Sequence of chain 2.A:
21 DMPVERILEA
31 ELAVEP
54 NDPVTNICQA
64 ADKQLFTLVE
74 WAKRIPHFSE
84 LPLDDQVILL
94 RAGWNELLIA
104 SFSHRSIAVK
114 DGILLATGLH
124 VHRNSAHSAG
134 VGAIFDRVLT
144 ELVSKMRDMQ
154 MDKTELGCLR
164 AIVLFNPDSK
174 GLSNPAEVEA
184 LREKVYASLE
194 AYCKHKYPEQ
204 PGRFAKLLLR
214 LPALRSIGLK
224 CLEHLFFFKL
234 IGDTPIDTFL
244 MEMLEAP

Binding-site contacts:
Ligand atom C17 contacts residue LEU101 of chain 2.A at 3.9 Å (hydrophobic).
Ligand atom C09 contacts residue ILE60 of chain 2.A at 4.0 Å (hydrophobic).
Ligand atom O16 contacts residue GLN67 of chain 2.A at 3.6 Å.
Ligand atom C14 contacts residue PHE105 of chain 2.A at 3.8 Å (hydrophobic).
Ligand atom C21 contacts residue ILE60 of chain 2.A at 4.0 Å (hydrophobic).
Ligand atom C03 contacts residue ILE60 of chain 2.A at 3.7 Å (hydrophobic).
Ligand atom C06 contacts residue HIS227 of chain 2.A at 4.1 Å.
Ligand atom C04 contacts residue ILE60 of chain 2.A at 3.8 Å (hydrophobic).
Ligand atom O15 contacts residue ALA63 of chain 2.A at 3.1 Å.
Ligand atom C01 contacts residue PHE138 of chain 2.A at 4.0 Å (hydrophobic).
Ligand atom C10 contacts residue ILE60 of chain 2.A at 3.6 Å (hydrophobic).
Ligand atom O20 contacts residue LEU228 of chain 2.A at 3.9 Å.
Ligand atom C01 contacts residue ILE116 of chain 2.A at 3.5 Å (hydrophobic).
Ligand atom C12 contacts residue ALA64 of chain 2.A at 4.0 Å (hydrophobic).
Ligand atom C07 contacts residue LEU228 of chain 2.A at 3.9 Å (hydrophobic).
Ligand atom C17 contacts residue PHE105 of chain 2.A at 3.9 Å (hydrophobic).
Ligand atom O15 contacts residue ALA119 of chain 2.A at 3.5 Å (h-bond).
Ligand atom C01 contacts residue PHE105 of chain 2.A at 4.0 Å (hydrophobic).
Ligand atom C11 contacts residue ALA64 of chain 2.A at 4.0 Å (hydrophobic).
Ligand atom O20 contacts residue ILE102 of chain 2.A at 4.0 Å.
Ligand atom O20 contacts residue ASN98 of chain 2.A at 2.7 Å (h-bond).
Ligand atom O15 contacts residue LEU118 of chain 2.A at 3.7 Å.
Ligand atom O16 contacts residue PHE105 of chain 2.A at 3.6 Å.
Ligand atom C17 contacts residue ALA64 of chain 2.A at 4.0 Å (hydrophobic).
Ligand atom C07 contacts residue CYS224 of chain 2.A at 4.0 Å (hydrophobic).
Ligand atom C19 contacts residue ASN98 of chain 2.A at 3.5 Å.
Ligand atom C10 contacts residue PHE105 of chain 2.A at 3.8 Å (hydrophobic).
Ligand atom O15 contacts residue ARG108 of chain 2.A at 4.0 Å.
Ligand atom O20 contacts residue CYS224 of chain 2.A at 3.2 Å.
Ligand atom C07 contacts residue ILE60 of chain 2.A at 4.0 Å (hydrophobic).
Ligand atom C13 contacts residue PHE105 of chain 2.A at 3.8 Å (hydrophobic).
Ligand atom C18 contacts residue ILE102 of chain 2.A at 4.0 Å (hydrophobic).
Ligand atom C06 contacts residue CYS224 of chain 2.A at 3.8 Å (hydrophobic).
Ligand atom C13 contacts residue ALA64 of chain 2.A at 4.0 Å (hydrophobic).
Ligand atom C11 contacts residue PHE105 of chain 2.A at 3.6 Å (hydrophobic).
Ligand atom C14 contacts residue GLN67 of chain 2.A at 4.0 Å.
Ligand atom C08 contacts residue ILE60 of chain 2.A at 3.8 Å (hydrophobic).
Ligand atom C12 contacts residue PHE105 of chain 2.A at 3.9 Å (hydrophobic).
Ligand atom O16 contacts residue ARG108 of chain 2.A at 3.4 Å (salt-bridge).
Ligand atom C18 contacts residue ASN98 of chain 2.A at 3.4 Å.

The small molecule below binds the protein below.
Small molecule (SMILES): C=CCc1cccc(-c2cc(/C=C/C(=O)O)ccc2O)c1